A small-molecule ligand and the protein it binds are described below.
Small molecule (SMILES): Nc1cc(-c2ccc3occc3c2)ccn1

Binding-site contacts:
Ligand atom C1 contacts residue VAL180 of chain 1.A at 4.0 Å (hydrophobic).
Ligand atom C9 contacts residue LEU168 of chain 1.A at 4.1 Å (hydrophobic).
Ligand atom C2 contacts residue LYS62 of chain 1.A at 3.6 Å.
Ligand atom C8 contacts residue LEU168 of chain 1.A at 3.7 Å (hydrophobic).
Ligand atom N1 contacts residue PHE112 of chain 1.A at 3.1 Å.
Ligand atom C10 contacts residue ILE39 of chain 1.A at 4.0 Å (hydrophobic).
Ligand atom C12 contacts residue PHE112 of chain 1.A at 4.1 Å (hydrophobic).
Ligand atom C1 contacts residue LYS62 of chain 1.A at 3.8 Å.
Ligand atom C2 contacts residue PHE44 of chain 1.A at 4.0 Å (hydrophobic).
Ligand atom N2 contacts residue LYS62 of chain 1.A at 2.9 Å (salt-bridge).
Ligand atom N2 contacts residue ASP181 of chain 1.A at 3.4 Å.
Ligand atom N1 contacts residue ASP181 of chain 1.A at 3.2 Å (salt-bridge).
Ligand atom C10 contacts residue LEU168 of chain 1.A at 4.0 Å (hydrophobic).
Ligand atom C4 contacts residue VAL180 of chain 1.A at 3.9 Å (hydrophobic).
Ligand atom C11 contacts residue LEU168 of chain 1.A at 3.6 Å (hydrophobic).
Ligand atom O1 contacts residue ALA60 of chain 1.A at 3.7 Å.
Ligand atom C1 contacts residue PHE112 of chain 1.A at 3.6 Å (hydrophobic).
Ligand atom C9 contacts residue ALA60 of chain 1.A at 3.6 Å (hydrophobic).
Ligand atom N2 contacts residue GLU77 of chain 1.A at 3.8 Å.
Ligand atom C13 contacts residue VAL96 of chain 1.A at 4.1 Å (hydrophobic).
Ligand atom C5 contacts residue VAL180 of chain 1.A at 3.7 Å (hydrophobic).
Ligand atom C1 contacts residue GLU77 of chain 1.A at 3.8 Å.
Ligand atom O1 contacts residue MET114 of chain 1.A at 3.9 Å.
Ligand atom C11 contacts residue ILE39 of chain 1.A at 3.5 Å (hydrophobic).
Ligand atom O1 contacts residue LEU115 of chain 1.A at 3.0 Å (h-bond).
Ligand atom C12 contacts residue ALA60 of chain 1.A at 3.5 Å (hydrophobic).
Ligand atom C7 contacts residue LEU168 of chain 1.A at 4.1 Å (hydrophobic).
Ligand atom C10 contacts residue LEU115 of chain 1.A at 3.3 Å (hydrophobic).
Ligand atom N1 contacts residue GLU77 of chain 1.A at 2.8 Å (salt-bridge).
Ligand atom C7 contacts residue VAL47 of chain 1.A at 4.1 Å (hydrophobic).
Ligand atom C10 contacts residue MET114 of chain 1.A at 4.1 Å (hydrophobic).
Ligand atom C5 contacts residue PHE112 of chain 1.A at 3.6 Å (hydrophobic).
Ligand atom C13 contacts residue PHE112 of chain 1.A at 3.9 Å (hydrophobic).
Ligand atom C5 contacts residue ASP181 of chain 1.A at 4.1 Å.
Ligand atom C3 contacts residue VAL47 of chain 1.A at 4.0 Å (hydrophobic).
Ligand atom C1 contacts residue ASP181 of chain 1.A at 3.3 Å.
Ligand atom C9 contacts residue LEU115 of chain 1.A at 4.0 Å (hydrophobic).
Ligand atom N1 contacts residue LYS62 of chain 1.A at 3.9 Å.
Ligand atom C12 contacts residue GLU113 of chain 1.A at 3.5 Å.
Ligand atom C13 contacts residue ALA60 of chain 1.A at 4.2 Å (hydrophobic).

Sequence of chain 1.A:
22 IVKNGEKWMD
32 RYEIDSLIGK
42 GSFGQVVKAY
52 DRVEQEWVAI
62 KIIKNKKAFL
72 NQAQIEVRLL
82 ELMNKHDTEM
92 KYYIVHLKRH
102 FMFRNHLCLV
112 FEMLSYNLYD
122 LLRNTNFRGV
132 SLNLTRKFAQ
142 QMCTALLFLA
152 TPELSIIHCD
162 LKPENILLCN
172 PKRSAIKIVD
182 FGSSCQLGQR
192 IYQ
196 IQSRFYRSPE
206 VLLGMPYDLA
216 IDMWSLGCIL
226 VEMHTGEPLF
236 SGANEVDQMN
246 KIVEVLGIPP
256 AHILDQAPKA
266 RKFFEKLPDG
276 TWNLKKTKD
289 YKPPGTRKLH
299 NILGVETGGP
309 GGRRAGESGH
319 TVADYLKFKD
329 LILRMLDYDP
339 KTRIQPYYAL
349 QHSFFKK